Binding-site contacts:
Ligand atom C21 contacts residue PHE237 of chain 2.B at 3.7 Å (hydrophobic).
Ligand atom C8 contacts residue TYR159 of chain 2.B at 3.5 Å (hydrophobic).
Ligand atom C20 contacts residue TYR112 of chain 2.B at 3.4 Å (hydrophobic).
Ligand atom C21 contacts residue TYR112 of chain 2.B at 3.4 Å (hydrophobic).
Ligand atom C3 contacts residue PRO181 of chain 2.B at 3.7 Å (hydrophobic).
Ligand atom C23 contacts residue TYR112 of chain 2.B at 3.3 Å (hydrophobic).
Ligand atom C3 contacts residue TYR159 of chain 2.B at 3.7 Å (hydrophobic).
Ligand atom C27 contacts residue ASP236 of chain 2.B at 3.6 Å.
Ligand atom C18 contacts residue PHE237 of chain 2.B at 3.8 Å (hydrophobic).
Ligand atom C1 contacts residue ILE157 of chain 2.B at 3.4 Å (hydrophobic).
Ligand atom C23 contacts residue PHE237 of chain 2.B at 3.8 Å (hydrophobic).
Ligand atom C13 contacts residue PHE237 of chain 2.B at 3.7 Å (hydrophobic).
Ligand atom C26 contacts residue THR111 of chain 2.B at 3.6 Å.
Ligand atom C7 contacts residue VAL196 of chain 2.B at 3.5 Å (hydrophobic).
Ligand atom C19 contacts residue PHE237 of chain 2.B at 3.5 Å (hydrophobic).
Ligand atom N4 contacts residue LEU240 of chain 2.B at 3.3 Å.
Ligand atom C3 contacts residue ALA24 of chain 2.D at 3.5 Å (hydrophobic).
Ligand atom C14 contacts residue MET132 of chain 2.B at 3.5 Å (hydrophobic).
Ligand atom C5 contacts residue ILE194 of chain 2.B at 3.8 Å (hydrophobic).
Ligand atom C5 contacts residue TYR159 of chain 2.B at 3.7 Å (hydrophobic).
Ligand atom C1 contacts residue ILE183 of chain 2.B at 3.5 Å (hydrophobic).
Ligand atom C11 contacts residue LEU134 of chain 2.B at 3.8 Å (hydrophobic).
Ligand atom O16 contacts residue MET132 of chain 2.B at 3.6 Å.
Ligand atom O25 contacts residue TYR112 of chain 2.B at 3.4 Å.
Ligand atom C13 contacts residue MET132 of chain 2.B at 3.8 Å (hydrophobic).
Ligand atom O24 contacts residue TYR112 of chain 2.B at 3.8 Å.
Ligand atom O25 contacts residue THR111 of chain 2.B at 3.4 Å (h-bond).
Ligand atom N6 contacts residue VAL196 of chain 2.B at 3.8 Å.
Ligand atom C26 contacts residue LYS113 of chain 2.B at 3.7 Å.
Ligand atom C4 contacts residue ALA24 of chain 2.D at 3.5 Å (hydrophobic).
Ligand atom C12 contacts residue VAL199 of chain 2.B at 3.7 Å (hydrophobic).
Ligand atom C4 contacts residue TYR159 of chain 2.B at 3.7 Å (hydrophobic).
Ligand atom C14 contacts residue VAL199 of chain 2.B at 3.8 Å (hydrophobic).
Ligand atom C10 contacts residue MET132 of chain 2.B at 3.7 Å (hydrophobic).
Ligand atom C4 contacts residue ILE194 of chain 2.B at 3.8 Å (hydrophobic).
Ligand atom N3 contacts residue LEU240 of chain 2.B at 3.4 Å.
Ligand atom C15 contacts residue MET132 of chain 2.B at 3.6 Å (hydrophobic).
Ligand atom C20 contacts residue PHE237 of chain 2.B at 3.4 Å (hydrophobic).
Ligand atom C8 contacts residue VAL196 of chain 2.B at 3.7 Å (hydrophobic).
Ligand atom C7 contacts residue TYR159 of chain 2.B at 3.7 Å (hydrophobic).

Sequence of chain 2.B:
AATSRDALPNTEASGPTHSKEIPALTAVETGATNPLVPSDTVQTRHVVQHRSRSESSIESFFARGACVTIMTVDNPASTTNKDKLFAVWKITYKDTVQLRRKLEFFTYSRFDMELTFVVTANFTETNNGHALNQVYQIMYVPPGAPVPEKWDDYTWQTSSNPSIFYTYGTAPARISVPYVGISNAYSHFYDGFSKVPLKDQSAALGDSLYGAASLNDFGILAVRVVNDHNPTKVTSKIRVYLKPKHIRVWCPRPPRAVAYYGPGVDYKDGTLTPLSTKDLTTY

Sequence of chain 2.D:
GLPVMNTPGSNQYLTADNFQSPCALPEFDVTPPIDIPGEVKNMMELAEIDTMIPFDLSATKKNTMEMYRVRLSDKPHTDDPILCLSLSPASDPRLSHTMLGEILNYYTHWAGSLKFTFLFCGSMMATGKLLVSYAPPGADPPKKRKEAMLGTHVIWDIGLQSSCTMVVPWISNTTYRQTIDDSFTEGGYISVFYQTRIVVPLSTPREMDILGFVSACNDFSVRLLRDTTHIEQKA

This protein binds this small molecule.
Small molecule (SMILES): CCOC(=O)c1ccc(OCCCCC2CCN(c3ccc(C)nn3)CC2)cc1